Binding-site contacts:
Ligand atom N3A contacts residue PRO174 of chain 3.A at 3.7 Å.
Ligand atom O1 contacts residue LEU106 of chain 3.A at 3.8 Å.
Ligand atom C6B contacts residue ILE104 of chain 3.A at 3.6 Å (hydrophobic).
Ligand atom C4B contacts residue TYR152 of chain 3.A at 3.8 Å (hydrophobic).
Ligand atom C4 contacts residue TYR197 of chain 3.A at 3.8 Å (hydrophobic).
Ligand atom C4C contacts residue VAL188 of chain 3.A at 3.7 Å (hydrophobic).
Ligand atom C5B contacts residue TYR128 of chain 3.A at 4.0 Å (hydrophobic).
Ligand atom N3A contacts residue PHE186 of chain 3.A at 4.0 Å.
Ligand atom O1A contacts residue PHE186 of chain 3.A at 3.0 Å.
Ligand atom C6B contacts residue TYR128 of chain 3.A at 3.3 Å (hydrophobic).
Ligand atom C3C contacts residue TYR128 of chain 3.A at 3.4 Å (hydrophobic).
Ligand atom C4A contacts residue PRO174 of chain 3.A at 3.1 Å (hydrophobic).
Ligand atom C5 contacts residue LEU106 of chain 3.A at 3.8 Å (hydrophobic).
Ligand atom C5A contacts residue PHE186 of chain 3.A at 3.5 Å (hydrophobic).
Ligand atom C3B contacts residue TYR152 of chain 3.A at 3.7 Å (hydrophobic).
Ligand atom C4 contacts residue LEU106 of chain 3.A at 3.9 Å (hydrophobic).
Ligand atom C4C contacts residue VAL191 of chain 3.A at 3.0 Å (hydrophobic).
Ligand atom O1 contacts residue MET221 of chain 3.A at 3.9 Å.
Ligand atom C5A contacts residue ALA150 of chain 3.A at 3.6 Å (hydrophobic).
Ligand atom C1C contacts residue TYR128 of chain 3.A at 3.7 Å (hydrophobic).
Ligand atom C1B contacts residue ILE104 of chain 3.A at 4.0 Å (hydrophobic).
Ligand atom C4B contacts residue PHE186 of chain 3.A at 3.6 Å (hydrophobic).
Ligand atom C5C contacts residue VAL191 of chain 3.A at 3.8 Å (hydrophobic).
Ligand atom C5A contacts residue VAL176 of chain 3.A at 3.6 Å (hydrophobic).
Ligand atom C2C contacts residue TYR197 of chain 3.A at 3.7 Å (hydrophobic).
Ligand atom N3A contacts residue ALA24 of chain 3.C at 3.8 Å.
Ligand atom O1B contacts residue TYR128 of chain 3.A at 3.4 Å (h-bond).
Ligand atom C1C contacts residue LEU106 of chain 3.A at 3.8 Å (hydrophobic).
Ligand atom O1B contacts residue ILE104 of chain 3.A at 3.9 Å.
Ligand atom C5B contacts residue MET224 of chain 3.A at 3.8 Å (hydrophobic).
Ligand atom C1B contacts residue VAL188 of chain 3.A at 3.8 Å (hydrophobic).
Ligand atom N3A contacts residue TYR152 of chain 3.A at 3.5 Å.
Ligand atom C2B contacts residue VAL188 of chain 3.A at 3.5 Å (hydrophobic).
Ligand atom C2A contacts residue PHE186 of chain 3.A at 3.3 Å (hydrophobic).
Ligand atom N2 contacts residue LEU106 of chain 3.A at 3.8 Å.
Ligand atom C5B contacts residue PHE186 of chain 3.A at 3.9 Å (hydrophobic).
Ligand atom C1B contacts residue TYR128 of chain 3.A at 3.6 Å (hydrophobic).
Ligand atom C2C contacts residue MET221 of chain 3.A at 4.0 Å (hydrophobic).
Ligand atom C3B contacts residue VAL188 of chain 3.A at 3.8 Å (hydrophobic).
Ligand atom C2A contacts residue TYR152 of chain 3.A at 3.6 Å (hydrophobic).

This protein binds this small molecule.
Small molecule (SMILES): Cc1cc(CCCCCOc2ccc(C3=NCCO3)cc2)on1

Sequence of chain 3.A:
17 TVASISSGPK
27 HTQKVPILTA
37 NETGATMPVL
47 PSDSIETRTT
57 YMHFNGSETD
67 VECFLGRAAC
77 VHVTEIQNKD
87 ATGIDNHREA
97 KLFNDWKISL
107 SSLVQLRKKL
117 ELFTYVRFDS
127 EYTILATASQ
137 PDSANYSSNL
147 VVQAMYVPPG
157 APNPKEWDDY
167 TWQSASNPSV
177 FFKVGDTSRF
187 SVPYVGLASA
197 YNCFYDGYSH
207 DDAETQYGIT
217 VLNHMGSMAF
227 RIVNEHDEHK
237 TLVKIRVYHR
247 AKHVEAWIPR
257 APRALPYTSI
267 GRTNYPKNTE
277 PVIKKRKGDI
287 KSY

Sequence of chain 3.C:
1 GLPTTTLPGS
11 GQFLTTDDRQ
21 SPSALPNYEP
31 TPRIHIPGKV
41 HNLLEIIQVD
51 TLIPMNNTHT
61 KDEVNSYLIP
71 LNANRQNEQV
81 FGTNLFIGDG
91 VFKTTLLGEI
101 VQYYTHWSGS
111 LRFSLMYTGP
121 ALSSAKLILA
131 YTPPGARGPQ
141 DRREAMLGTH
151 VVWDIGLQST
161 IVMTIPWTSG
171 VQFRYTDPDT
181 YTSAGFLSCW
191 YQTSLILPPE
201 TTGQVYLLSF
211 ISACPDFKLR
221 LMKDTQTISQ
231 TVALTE